Binding-site contacts:
Ligand atom CAN contacts residue CYS168 of chain 1.A at 3.4 Å (hydrophobic).
Ligand atom OAA contacts residue HIS81 of chain 1.A at 3.0 Å.
Ligand atom CAH contacts residue ASP185 of chain 1.A at 3.1 Å.
Ligand atom CAE contacts residue CYS168 of chain 1.A at 3.9 Å (hydrophobic).
Ligand atom OAB contacts residue LEU51 of chain 1.A at 3.7 Å.
Ligand atom OAC contacts residue THR167 of chain 1.A at 3.2 Å.
Ligand atom NAJ contacts residue CYS168 of chain 1.A at 3.4 Å.
Ligand atom CAL contacts residue PRO52 of chain 1.A at 3.8 Å (hydrophobic).
Ligand atom CAE contacts residue THR167 of chain 1.A at 3.9 Å.
Ligand atom OAB contacts residue PRO52 of chain 1.A at 3.3 Å.
Ligand atom CAG contacts residue THR167 of chain 1.A at 3.8 Å.
Ligand atom CAE contacts residue VAL165 of chain 1.A at 3.2 Å (hydrophobic).
Ligand atom CAM contacts residue LEU145 of chain 1.A at 3.7 Å (hydrophobic).
Ligand atom CAG contacts residue GLU166 of chain 1.A at 3.8 Å.
Ligand atom CAK contacts residue THR167 of chain 1.A at 3.7 Å.
Ligand atom OAA contacts residue THR167 of chain 1.A at 3.3 Å.
Ligand atom NAJ contacts residue LEU148 of chain 1.A at 3.6 Å.
Ligand atom CAK contacts residue CYS168 of chain 1.A at 3.1 Å (hydrophobic).
Ligand atom CAF contacts residue THR184 of chain 1.A at 3.5 Å.
Ligand atom OAA contacts residue PRO52 of chain 1.A at 3.8 Å.
Ligand atom OAA contacts residue CYS168 of chain 1.A at 3.7 Å.
Ligand atom CAI contacts residue LEU145 of chain 1.A at 3.4 Å (hydrophobic).
Ligand atom NAJ contacts residue ASP185 of chain 1.A at 3.0 Å (salt-bridge).
Ligand atom CAK contacts residue PRO52 of chain 1.A at 3.5 Å (hydrophobic).
Ligand atom OAB contacts residue CYS53 of chain 1.A at 3.0 Å (h-bond).
Ligand atom NAJ contacts residue THR184 of chain 1.A at 3.0 Å (h-bond).
Ligand atom OAC contacts residue PRO52 of chain 1.A at 3.1 Å.
Ligand atom CAE contacts residue GLY144 of chain 1.A at 3.7 Å.
Ligand atom OAA contacts residue GLU166 of chain 1.A at 3.0 Å (salt-bridge).
Ligand atom CAN contacts residue THR184 of chain 1.A at 3.5 Å.
Ligand atom CAF contacts residue LEU148 of chain 1.A at 3.5 Å (hydrophobic).
Ligand atom CAN contacts residue LEU148 of chain 1.A at 3.5 Å (hydrophobic).
Ligand atom CAG contacts residue CYS168 of chain 1.A at 3.5 Å (hydrophobic).
Ligand atom CAH contacts residue LEU145 of chain 1.A at 3.7 Å (hydrophobic).
Ligand atom CAH contacts residue CYS168 of chain 1.A at 3.5 Å (hydrophobic).
Ligand atom CAD contacts residue PRO143 of chain 1.A at 3.8 Å (hydrophobic).
Ligand atom CAM contacts residue CYS168 of chain 1.A at 3.5 Å (hydrophobic).
Ligand atom CAF contacts residue CYS168 of chain 1.A at 3.8 Å (hydrophobic).
Ligand atom CAO contacts residue CYS168 of chain 1.A at 3.5 Å (hydrophobic).
Ligand atom OAC contacts residue CYS168 of chain 1.A at 2.4 Å (h-bond).

This protein binds this small molecule.
Small molecule (SMILES): O=C(O)C(=O)Cc1c[nH]c2ccccc12

Sequence of chain 1.A:
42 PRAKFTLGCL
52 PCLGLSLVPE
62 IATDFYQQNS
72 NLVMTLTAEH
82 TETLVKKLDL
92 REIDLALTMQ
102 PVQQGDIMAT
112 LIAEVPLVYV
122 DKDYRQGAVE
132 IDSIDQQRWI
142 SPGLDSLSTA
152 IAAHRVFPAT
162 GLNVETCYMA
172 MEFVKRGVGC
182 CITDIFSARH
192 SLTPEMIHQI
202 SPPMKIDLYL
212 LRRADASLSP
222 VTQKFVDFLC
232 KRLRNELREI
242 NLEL